Sequence of chain 1.U:
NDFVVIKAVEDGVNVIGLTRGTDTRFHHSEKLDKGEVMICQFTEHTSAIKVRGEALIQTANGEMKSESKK

Binding-site contacts:
Ligand atom N contacts residue THR32 of chain 1.U at 2.9 Å (h-bond).
Ligand atom CD1 contacts residue GLN49 of chain 1.V at 3.7 Å.
Ligand atom CA contacts residue THR27 of chain 1.U at 4.0 Å.
Ligand atom N contacts residue ARG28 of chain 1.U at 4.0 Å.
Ligand atom CD1 contacts residue SER55 of chain 1.U at 3.6 Å.
Ligand atom CE2 contacts residue THR54 of chain 1.V at 3.9 Å.
Ligand atom CB contacts residue SER55 of chain 1.U at 3.5 Å.
Ligand atom CZ2 contacts residue CYS48 of chain 1.V at 3.8 Å (hydrophobic).
Ligand atom CH2 contacts residue ILE24 of chain 1.V at 4.0 Å (hydrophobic).
Ligand atom C contacts residue GLY29 of chain 1.U at 3.6 Å.
Ligand atom CA contacts residue GLY29 of chain 1.U at 3.4 Å.
Ligand atom C contacts residue THR54 of chain 1.V at 3.6 Å.
Ligand atom CH2 contacts residue GLY25 of chain 1.V at 3.4 Å.
Ligand atom CZ3 contacts residue HIS36 of chain 1.V at 3.8 Å.
Ligand atom CZ2 contacts residue ILE57 of chain 1.V at 3.6 Å (hydrophobic).
Ligand atom CE3 contacts residue HIS36 of chain 1.V at 3.8 Å.
Ligand atom C contacts residue THR51 of chain 1.V at 3.4 Å.
Ligand atom CA contacts residue THR32 of chain 1.U at 3.1 Å.
Ligand atom NE1 contacts residue GLN49 of chain 1.V at 3.0 Å (h-bond).
Ligand atom CG contacts residue SER55 of chain 1.U at 3.9 Å.
Ligand atom CZ2 contacts residue THR54 of chain 1.V at 4.0 Å.
Ligand atom CZ3 contacts residue GLY25 of chain 1.V at 3.5 Å.
Ligand atom N contacts residue ASP31 of chain 1.U at 3.5 Å (salt-bridge).
Ligand atom O contacts residue ARG28 of chain 1.U at 3.9 Å.
Ligand atom NE1 contacts residue CYS48 of chain 1.V at 3.6 Å.
Ligand atom CE2 contacts residue CYS48 of chain 1.V at 3.9 Å (hydrophobic).
Ligand atom OXT contacts residue THR51 of chain 1.V at 2.5 Å (h-bond).
Ligand atom N contacts residue THR27 of chain 1.U at 3.0 Å (h-bond).
Ligand atom CB contacts residue THR27 of chain 1.U at 3.8 Å.
Ligand atom CB contacts residue THR32 of chain 1.U at 3.3 Å.
Ligand atom N contacts residue GLY29 of chain 1.U at 2.5 Å (h-bond).
Ligand atom C contacts residue SER55 of chain 1.U at 3.6 Å.
Ligand atom O contacts residue GLY29 of chain 1.U at 3.5 Å (h-bond).
Ligand atom O contacts residue THR51 of chain 1.V at 3.3 Å.
Ligand atom OXT contacts residue THR54 of chain 1.V at 2.5 Å (h-bond).
Ligand atom CA contacts residue SER55 of chain 1.U at 3.9 Å.
Ligand atom CD2 contacts residue THR54 of chain 1.V at 4.0 Å.
Ligand atom NE1 contacts residue THR54 of chain 1.V at 4.0 Å.
Ligand atom O contacts residue SER55 of chain 1.U at 2.8 Å (h-bond).
Ligand atom OXT contacts residue HIS53 of chain 1.V at 3.9 Å.

This small molecule binds to this protein.
Small molecule (SMILES): N[C@@H](Cc1c[nH]c2ccccc12)C(=O)O

Sequence of chain 1.V:
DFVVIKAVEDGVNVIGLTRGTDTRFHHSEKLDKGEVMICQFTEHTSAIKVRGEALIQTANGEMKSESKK